Sequence of chain 1.B:
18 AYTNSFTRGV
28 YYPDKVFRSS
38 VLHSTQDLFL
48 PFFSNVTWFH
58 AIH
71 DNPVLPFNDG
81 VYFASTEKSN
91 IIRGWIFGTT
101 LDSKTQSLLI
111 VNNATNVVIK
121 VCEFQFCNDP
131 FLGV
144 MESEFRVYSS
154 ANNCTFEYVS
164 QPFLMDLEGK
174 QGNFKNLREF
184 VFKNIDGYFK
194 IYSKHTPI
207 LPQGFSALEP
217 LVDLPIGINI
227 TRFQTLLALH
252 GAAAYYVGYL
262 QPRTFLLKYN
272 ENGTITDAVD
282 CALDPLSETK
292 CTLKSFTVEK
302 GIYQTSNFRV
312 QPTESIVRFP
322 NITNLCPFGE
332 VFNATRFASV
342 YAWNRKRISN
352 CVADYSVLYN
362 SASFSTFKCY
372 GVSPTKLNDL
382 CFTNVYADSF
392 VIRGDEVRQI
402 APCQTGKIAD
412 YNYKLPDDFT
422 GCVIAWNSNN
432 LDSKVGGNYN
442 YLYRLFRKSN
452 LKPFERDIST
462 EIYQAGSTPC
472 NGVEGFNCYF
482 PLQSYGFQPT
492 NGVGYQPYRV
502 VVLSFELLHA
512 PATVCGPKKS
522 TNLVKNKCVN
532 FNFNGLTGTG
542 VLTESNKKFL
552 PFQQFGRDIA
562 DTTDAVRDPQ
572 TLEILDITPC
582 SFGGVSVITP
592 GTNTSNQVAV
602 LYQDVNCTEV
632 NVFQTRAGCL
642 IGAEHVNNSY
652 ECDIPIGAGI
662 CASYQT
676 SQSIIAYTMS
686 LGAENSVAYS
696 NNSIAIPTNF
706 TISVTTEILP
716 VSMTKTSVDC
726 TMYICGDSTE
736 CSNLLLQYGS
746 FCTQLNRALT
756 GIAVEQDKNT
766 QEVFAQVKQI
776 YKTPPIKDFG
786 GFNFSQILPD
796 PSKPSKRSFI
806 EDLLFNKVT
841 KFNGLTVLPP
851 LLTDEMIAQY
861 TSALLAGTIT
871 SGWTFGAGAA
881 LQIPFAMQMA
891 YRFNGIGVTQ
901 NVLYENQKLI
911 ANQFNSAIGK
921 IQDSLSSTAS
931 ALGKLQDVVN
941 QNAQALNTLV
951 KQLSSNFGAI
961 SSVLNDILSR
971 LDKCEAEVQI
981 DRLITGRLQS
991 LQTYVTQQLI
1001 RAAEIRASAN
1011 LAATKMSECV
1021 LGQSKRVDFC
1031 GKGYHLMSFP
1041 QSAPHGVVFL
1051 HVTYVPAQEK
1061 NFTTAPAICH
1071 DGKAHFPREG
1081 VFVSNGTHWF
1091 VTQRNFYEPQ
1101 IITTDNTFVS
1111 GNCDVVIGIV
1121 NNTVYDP

A protein and the small-molecule ligand that binds it are described below.
Small molecule (SMILES): CC(=O)N[C@@H]1[C@@H](O)[C@H](O)[C@@H](CO)O[C@H]1O

Binding-site contacts:
Ligand atom O7 contacts residue ASN156 of chain 1.B at 3.6 Å.
Ligand atom O7 contacts residue TYR342 of chain 1.A at 3.8 Å.
Ligand atom C6 contacts residue ASN155 of chain 1.B at 4.4 Å.
Ligand atom C3 contacts residue ASN156 of chain 1.B at 3.9 Å.
Ligand atom C4 contacts residue ASN156 of chain 1.B at 4.3 Å.
Ligand atom N2 contacts residue ASN156 of chain 1.B at 3.1 Å (h-bond).
Ligand atom C2 contacts residue ASN156 of chain 1.B at 2.6 Å.
Ligand atom C7 contacts residue TYR342 of chain 1.A at 3.9 Å (hydrophobic).
Ligand atom O5 contacts residue ASN155 of chain 1.B at 4.0 Å.
Ligand atom C5 contacts residue ASN156 of chain 1.B at 3.6 Å.
Ligand atom C1 contacts residue ASN156 of chain 1.B at 1.4 Å.
Ligand atom C7 contacts residue ASN156 of chain 1.B at 3.5 Å.
Ligand atom C8 contacts residue TYR342 of chain 1.A at 3.1 Å (hydrophobic).
Ligand atom O5 contacts residue ASN156 of chain 1.B at 2.3 Å (h-bond).

Sequence of chain 1.A:
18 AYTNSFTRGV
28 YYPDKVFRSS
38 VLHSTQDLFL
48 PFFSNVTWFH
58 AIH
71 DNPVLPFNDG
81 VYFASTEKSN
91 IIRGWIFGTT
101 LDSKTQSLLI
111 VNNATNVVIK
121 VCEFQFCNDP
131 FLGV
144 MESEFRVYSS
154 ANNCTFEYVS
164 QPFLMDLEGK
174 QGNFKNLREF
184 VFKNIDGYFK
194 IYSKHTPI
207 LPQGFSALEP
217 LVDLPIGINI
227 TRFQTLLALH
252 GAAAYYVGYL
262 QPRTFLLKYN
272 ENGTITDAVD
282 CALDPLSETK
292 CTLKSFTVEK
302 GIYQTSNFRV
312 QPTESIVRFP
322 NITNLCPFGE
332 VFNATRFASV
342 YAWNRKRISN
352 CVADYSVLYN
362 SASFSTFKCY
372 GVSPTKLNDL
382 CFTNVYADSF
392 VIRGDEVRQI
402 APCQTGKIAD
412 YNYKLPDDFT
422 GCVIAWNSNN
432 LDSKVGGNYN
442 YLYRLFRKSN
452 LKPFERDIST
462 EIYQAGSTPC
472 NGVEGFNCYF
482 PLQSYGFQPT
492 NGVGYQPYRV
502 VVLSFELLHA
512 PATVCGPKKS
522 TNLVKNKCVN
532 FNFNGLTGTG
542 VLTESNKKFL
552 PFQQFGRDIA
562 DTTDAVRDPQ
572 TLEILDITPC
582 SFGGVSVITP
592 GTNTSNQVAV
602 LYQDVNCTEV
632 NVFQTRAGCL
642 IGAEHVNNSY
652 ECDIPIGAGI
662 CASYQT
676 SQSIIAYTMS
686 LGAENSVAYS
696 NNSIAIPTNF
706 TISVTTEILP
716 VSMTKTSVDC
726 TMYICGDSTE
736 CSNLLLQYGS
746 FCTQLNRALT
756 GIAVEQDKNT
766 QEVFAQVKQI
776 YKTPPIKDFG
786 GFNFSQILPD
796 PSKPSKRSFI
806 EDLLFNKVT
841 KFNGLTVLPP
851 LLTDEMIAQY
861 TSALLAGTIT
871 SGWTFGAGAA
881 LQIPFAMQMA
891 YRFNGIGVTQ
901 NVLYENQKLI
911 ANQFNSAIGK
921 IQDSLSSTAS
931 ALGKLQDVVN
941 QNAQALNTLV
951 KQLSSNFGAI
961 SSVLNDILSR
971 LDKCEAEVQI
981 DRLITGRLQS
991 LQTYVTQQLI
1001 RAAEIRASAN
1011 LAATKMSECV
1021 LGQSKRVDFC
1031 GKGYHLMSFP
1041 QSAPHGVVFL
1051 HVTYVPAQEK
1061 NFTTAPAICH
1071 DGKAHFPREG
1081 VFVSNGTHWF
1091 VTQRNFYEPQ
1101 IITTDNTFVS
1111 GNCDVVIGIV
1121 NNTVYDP